A protein and the small-molecule ligand that binds it are described below.
Small molecule (SMILES): O=C(O)c1ccc2c(c1)nc(Nc1cccc(Cl)c1)c1ccncc12

Sequence of chain 1.A:
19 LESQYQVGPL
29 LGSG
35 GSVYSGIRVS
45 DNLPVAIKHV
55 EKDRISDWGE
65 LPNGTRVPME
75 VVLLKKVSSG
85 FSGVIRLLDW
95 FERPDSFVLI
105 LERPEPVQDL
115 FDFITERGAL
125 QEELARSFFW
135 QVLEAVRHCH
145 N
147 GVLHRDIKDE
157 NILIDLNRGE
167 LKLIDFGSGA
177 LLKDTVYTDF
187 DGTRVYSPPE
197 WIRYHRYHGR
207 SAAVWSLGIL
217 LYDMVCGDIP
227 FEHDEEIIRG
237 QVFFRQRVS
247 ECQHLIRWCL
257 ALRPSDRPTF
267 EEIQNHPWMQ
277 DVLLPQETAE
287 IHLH

Binding-site contacts:
Ligand atom N9 contacts residue GOL1 of chain 1.D at 3.9 Å.
Ligand atom N12 contacts residue LEU159 of chain 1.A at 3.8 Å.
Ligand atom C18 contacts residue GLY30 of chain 1.A at 3.7 Å.
Ligand atom C19 contacts residue SER31 of chain 1.A at 3.6 Å.
Ligand atom C19 contacts residue GLY30 of chain 1.A at 3.2 Å.
Ligand atom C23 contacts residue ASP171 of chain 1.A at 3.4 Å.
Ligand atom C4 contacts residue LEU105 of chain 1.A at 3.7 Å (hydrophobic).
Ligand atom C18 contacts residue GOL1 of chain 1.D at 3.7 Å.
Ligand atom C14 contacts residue LEU29 of chain 1.A at 3.9 Å (hydrophobic).
Ligand atom C20 contacts residue GLY30 of chain 1.A at 3.6 Å.
Ligand atom O24 contacts residue ASP171 of chain 1.A at 3.5 Å.
Ligand atom C8 contacts residue ALA50 of chain 1.A at 3.8 Å (hydrophobic).
Ligand atom C4 contacts residue ILE170 of chain 1.A at 3.6 Å (hydrophobic).
Ligand atom C20 contacts residue LEU29 of chain 1.A at 2.8 Å (hydrophobic).
Ligand atom C13 contacts residue LEU159 of chain 1.A at 3.4 Å (hydrophobic).
Ligand atom C6 contacts residue ILE170 of chain 1.A at 3.7 Å (hydrophobic).
Ligand atom CL22 contacts residue GOL1 of chain 1.D at 3.9 Å.
Ligand atom C8 contacts residue LEU159 of chain 1.A at 3.6 Å (hydrophobic).
Ligand atom C13 contacts residue GLU106 of chain 1.A at 3.2 Å.
Ligand atom CL22 contacts residue SER31 of chain 1.A at 3.4 Å.
Ligand atom C3 contacts residue GLU106 of chain 1.A at 3.9 Å.
Ligand atom O24 contacts residue LYS52 of chain 1.A at 2.6 Å (salt-bridge).
Ligand atom N12 contacts residue GLU106 of chain 1.A at 3.8 Å.
Ligand atom N12 contacts residue ARG107 of chain 1.A at 3.3 Å.
Ligand atom C5 contacts residue ILE170 of chain 1.A at 3.8 Å (hydrophobic).
Ligand atom C23 contacts residue LYS52 of chain 1.A at 3.6 Å.
Ligand atom C19 contacts residue LEU29 of chain 1.A at 3.5 Å (hydrophobic).
Ligand atom O25 contacts residue ASP171 of chain 1.A at 2.9 Å (salt-bridge).
Ligand atom C11 contacts residue ARG107 of chain 1.A at 3.6 Å.
Ligand atom O25 contacts residue ILE170 of chain 1.A at 3.9 Å.
Ligand atom C13 contacts residue ALA50 of chain 1.A at 3.7 Å (hydrophobic).
Ligand atom C1 contacts residue ILE170 of chain 1.A at 3.8 Å (hydrophobic).
Ligand atom CL22 contacts residue VAL37 of chain 1.A at 3.8 Å.
Ligand atom N12 contacts residue PRO108 of chain 1.A at 3.8 Å.
Ligand atom C17 contacts residue VAL37 of chain 1.A at 3.7 Å (hydrophobic).
Ligand atom C21 contacts residue LEU29 of chain 1.A at 3.2 Å (hydrophobic).
Ligand atom C16 contacts residue GOL1 of chain 1.D at 3.9 Å.
Ligand atom CL22 contacts residue GLY30 of chain 1.A at 3.5 Å.
Ligand atom C3 contacts residue ILE170 of chain 1.A at 3.8 Å (hydrophobic).
Ligand atom C17 contacts residue GOL1 of chain 1.D at 3.7 Å.